Sequence of chain 1.A:
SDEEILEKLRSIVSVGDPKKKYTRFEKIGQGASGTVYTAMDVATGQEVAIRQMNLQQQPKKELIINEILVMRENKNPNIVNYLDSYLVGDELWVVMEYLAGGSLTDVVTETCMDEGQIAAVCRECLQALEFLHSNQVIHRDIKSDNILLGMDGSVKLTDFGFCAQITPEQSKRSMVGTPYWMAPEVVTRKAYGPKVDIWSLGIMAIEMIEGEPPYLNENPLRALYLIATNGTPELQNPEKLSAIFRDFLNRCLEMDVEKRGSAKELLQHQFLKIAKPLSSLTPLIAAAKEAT

The protein below binds the small molecule below.
Small molecule (SMILES): O=C1NC(=O)c2c1c1cc(F)cn3[Ru]4(Cl)(C#[O+])(N(Cc5ccccn->45)c4ccccc4)<-n4c5ccc(O)cc5c2c4c13

Binding-site contacts:
Ligand atom O14 contacts residue VAL36 of chain 1.A at 3.6 Å.
Ligand atom C33 contacts residue LEU148 of chain 1.A at 3.5 Å (hydrophobic).
Ligand atom O1 contacts residue GLY102 of chain 1.A at 3.0 Å (h-bond).
Ligand atom F2 contacts residue ARG51 of chain 1.A at 3.4 Å.
Ligand atom C34 contacts residue ALA49 of chain 1.A at 3.6 Å (hydrophobic).
Ligand atom C34 contacts residue GLU97 of chain 1.A at 3.9 Å.
Ligand atom C33 contacts residue ALA49 of chain 1.A at 3.8 Å (hydrophobic).
Ligand atom C39 contacts residue VAL36 of chain 1.A at 3.7 Å (hydrophobic).
Ligand atom O42 contacts residue ALA49 of chain 1.A at 3.9 Å.
Ligand atom O41 contacts residue LEU99 of chain 1.A at 2.9 Å (h-bond).
Ligand atom O42 contacts residue MET96 of chain 1.A at 3.2 Å.
Ligand atom C10 contacts residue ASN146 of chain 1.A at 3.6 Å.
Ligand atom C32 contacts residue LEU148 of chain 1.A at 3.5 Å (hydrophobic).
Ligand atom O1 contacts residue GLY101 of chain 1.A at 3.8 Å.
Ligand atom N22 contacts residue ALA49 of chain 1.A at 3.5 Å.
Ligand atom O41 contacts residue LEU148 of chain 1.A at 3.7 Å.
Ligand atom C28 contacts residue GLY102 of chain 1.A at 3.8 Å.
Ligand atom N22 contacts residue VAL80 of chain 1.A at 3.8 Å.
Ligand atom C28 contacts residue LEU99 of chain 1.A at 3.3 Å (hydrophobic).
Ligand atom C12 contacts residue LEU148 of chain 1.A at 3.9 Å (hydrophobic).
Ligand atom C29 contacts residue TYR98 of chain 1.A at 3.6 Å (hydrophobic).
Ligand atom C10 contacts residue ASP145 of chain 1.A at 3.0 Å.
Ligand atom C33 contacts residue GLU97 of chain 1.A at 3.6 Å.
Ligand atom C31 contacts residue LEU148 of chain 1.A at 3.8 Å (hydrophobic).
Ligand atom C29 contacts residue LEU99 of chain 1.A at 3.1 Å (hydrophobic).
Ligand atom C27 contacts residue GLY102 of chain 1.A at 3.9 Å.
Ligand atom O14 contacts residue ILE28 of chain 1.A at 3.2 Å (h-bond).
Ligand atom C38 contacts residue VAL36 of chain 1.A at 4.0 Å (hydrophobic).
Ligand atom O1 contacts residue ALA100 of chain 1.A at 3.5 Å.
Ligand atom C28 contacts residue TYR98 of chain 1.A at 3.9 Å (hydrophobic).
Ligand atom C12 contacts residue ASP145 of chain 1.A at 3.1 Å.
Ligand atom C4 contacts residue GLN30 of chain 1.A at 3.6 Å.
Ligand atom O41 contacts residue TYR98 of chain 1.A at 3.3 Å.
Ligand atom O1 contacts residue LEU99 of chain 1.A at 2.6 Å (h-bond).
Ligand atom C35 contacts residue ALA49 of chain 1.A at 4.0 Å (hydrophobic).
Ligand atom C13 contacts residue ILE28 of chain 1.A at 3.9 Å (hydrophobic).
Ligand atom O14 contacts residue GLY29 of chain 1.A at 3.3 Å (h-bond).
Ligand atom O41 contacts residue GLU97 of chain 1.A at 3.7 Å.
Ligand atom N22 contacts residue GLU97 of chain 1.A at 2.8 Å (salt-bridge).
Ligand atom O1 contacts residue TYR98 of chain 1.A at 4.0 Å.